Sequence of chain 3.A:
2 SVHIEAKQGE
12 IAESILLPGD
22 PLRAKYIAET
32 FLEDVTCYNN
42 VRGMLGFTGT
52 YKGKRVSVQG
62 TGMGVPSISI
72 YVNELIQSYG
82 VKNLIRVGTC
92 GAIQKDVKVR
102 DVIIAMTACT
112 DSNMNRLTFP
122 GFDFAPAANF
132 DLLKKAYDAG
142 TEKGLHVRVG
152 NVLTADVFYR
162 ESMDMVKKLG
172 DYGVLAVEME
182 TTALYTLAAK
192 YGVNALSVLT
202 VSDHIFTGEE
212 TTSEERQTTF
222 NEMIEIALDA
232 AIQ

Sequence of chain 4.A:
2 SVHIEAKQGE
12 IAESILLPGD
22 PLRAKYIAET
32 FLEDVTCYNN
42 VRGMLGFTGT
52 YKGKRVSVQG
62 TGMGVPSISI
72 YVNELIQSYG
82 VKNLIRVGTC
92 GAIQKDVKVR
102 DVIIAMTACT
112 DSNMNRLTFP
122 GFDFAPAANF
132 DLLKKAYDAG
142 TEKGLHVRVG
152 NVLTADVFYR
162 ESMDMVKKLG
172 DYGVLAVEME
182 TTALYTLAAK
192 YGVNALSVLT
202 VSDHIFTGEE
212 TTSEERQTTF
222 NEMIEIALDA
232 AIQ

The protein below binds the small molecule below.
Small molecule (SMILES): Nc1ncnc2c1ncn2[C@@H]1O[C@H](CO)[C@@H](O)[C@H]1O

Binding-site contacts:
Ligand atom C5' contacts residue PHE159 of chain 4.A at 3.6 Å (hydrophobic).
Ligand atom O2' contacts residue ARG87 of chain 4.A at 3.1 Å (salt-bridge).
Ligand atom C4' contacts residue ARG43 of chain 3.A at 3.6 Å.
Ligand atom C3' contacts residue SO41 of chain 4.C at 3.6 Å.
Ligand atom O3' contacts residue SO41 of chain 4.C at 2.6 Å (h-bond).
Ligand atom C2 contacts residue PHE159 of chain 4.A at 3.4 Å (hydrophobic).
Ligand atom C2' contacts residue MET180 of chain 4.A at 3.5 Å (hydrophobic).
Ligand atom O3' contacts residue MET64 of chain 4.A at 3.6 Å.
Ligand atom O2' contacts residue THR90 of chain 4.A at 3.6 Å.
Ligand atom C1' contacts residue SO41 of chain 4.C at 3.2 Å.
Ligand atom C8 contacts residue THR90 of chain 4.A at 3.2 Å.
Ligand atom C5 contacts residue GLY92 of chain 4.A at 3.7 Å.
Ligand atom C2' contacts residue SO41 of chain 4.C at 3.5 Å.
Ligand atom C1' contacts residue THR90 of chain 4.A at 3.4 Å.
Ligand atom C8 contacts residue CYS91 of chain 4.A at 3.5 Å (hydrophobic).
Ligand atom N3 contacts residue MET180 of chain 4.A at 3.5 Å.
Ligand atom N6 contacts residue ASP204 of chain 4.A at 2.9 Å (salt-bridge).
Ligand atom O3' contacts residue GLU181 of chain 4.A at 2.6 Å (salt-bridge).
Ligand atom O5' contacts residue HIS4 of chain 3.A at 2.6 Å (h-bond).
Ligand atom N7 contacts residue ASP204 of chain 4.A at 2.7 Å (salt-bridge).
Ligand atom C5' contacts residue MET64 of chain 4.A at 3.7 Å (hydrophobic).
Ligand atom O2' contacts residue MET180 of chain 4.A at 2.8 Å (h-bond).
Ligand atom O2' contacts residue GLU181 of chain 4.A at 2.7 Å (salt-bridge).
Ligand atom N6 contacts residue GLY92 of chain 4.A at 3.6 Å.
Ligand atom C4' contacts residue SO41 of chain 4.C at 3.5 Å.
Ligand atom N3 contacts residue GLU179 of chain 4.A at 3.7 Å.
Ligand atom C8 contacts residue ASP204 of chain 4.A at 3.6 Å.
Ligand atom O2' contacts residue GLU179 of chain 4.A at 3.3 Å.
Ligand atom O4' contacts residue THR90 of chain 4.A at 3.3 Å (h-bond).
Ligand atom O2' contacts residue SO41 of chain 4.C at 3.1 Å (h-bond).
Ligand atom O4' contacts residue SO41 of chain 4.C at 3.4 Å (h-bond).
Ligand atom O5' contacts residue PHE159 of chain 4.A at 3.3 Å.
Ligand atom O4' contacts residue ARG43 of chain 3.A at 3.4 Å (salt-bridge).
Ligand atom C5' contacts residue HIS4 of chain 3.A at 3.5 Å.
Ligand atom N1 contacts residue PHE159 of chain 4.A at 3.5 Å.
Ligand atom N7 contacts residue GLY92 of chain 4.A at 3.4 Å (h-bond).
Ligand atom N9 contacts residue THR90 of chain 4.A at 3.7 Å.
Ligand atom C3' contacts residue GLU181 of chain 4.A at 3.6 Å.
Ligand atom N7 contacts residue CYS91 of chain 4.A at 3.4 Å.
Ligand atom C6 contacts residue PHE159 of chain 4.A at 3.6 Å (hydrophobic).